Binding-site contacts:
Ligand atom C1 contacts residue LEU919 of chain 1.E at 4.2 Å (hydrophobic).
Ligand atom C2 contacts residue ASN714 of chain 1.E at 2.4 Å.
Ligand atom C6 contacts residue LEU919 of chain 1.E at 4.1 Å (hydrophobic).
Ligand atom C8 contacts residue ASN714 of chain 1.E at 4.4 Å.
Ligand atom C6 contacts residue GLN923 of chain 1.E at 4.1 Å.
Ligand atom C3 contacts residue ASN714 of chain 1.E at 3.8 Å.
Ligand atom C1 contacts residue ASN714 of chain 1.E at 1.4 Å.
Ligand atom N2 contacts residue ASN714 of chain 1.E at 2.9 Å (h-bond).
Ligand atom C5 contacts residue LEU919 of chain 1.E at 3.9 Å (hydrophobic).
Ligand atom O5 contacts residue ASN714 of chain 1.E at 2.3 Å (h-bond).
Ligand atom O5 contacts residue LEU919 of chain 1.E at 4.5 Å.
Ligand atom O5 contacts residue GLN923 of chain 1.E at 4.3 Å.
Ligand atom C7 contacts residue ASN714 of chain 1.E at 3.6 Å.
Ligand atom C5 contacts residue ASN714 of chain 1.E at 3.6 Å.
Ligand atom O5 contacts residue GLN1068 of chain 1.E at 4.3 Å.
Ligand atom C5 contacts residue GLN923 of chain 1.E at 4.4 Å.
Ligand atom O6 contacts residue GLN923 of chain 1.E at 4.3 Å.
Ligand atom O7 contacts residue GLN1068 of chain 1.E at 3.5 Å (h-bond).
Ligand atom C7 contacts residue GLN1068 of chain 1.E at 4.3 Å.
Ligand atom C4 contacts residue ASN714 of chain 1.E at 4.2 Å.
Ligand atom O7 contacts residue ASN714 of chain 1.E at 3.9 Å.
Ligand atom C1 contacts residue GLN1068 of chain 1.E at 4.4 Å.

Sequence of chain 1.E:
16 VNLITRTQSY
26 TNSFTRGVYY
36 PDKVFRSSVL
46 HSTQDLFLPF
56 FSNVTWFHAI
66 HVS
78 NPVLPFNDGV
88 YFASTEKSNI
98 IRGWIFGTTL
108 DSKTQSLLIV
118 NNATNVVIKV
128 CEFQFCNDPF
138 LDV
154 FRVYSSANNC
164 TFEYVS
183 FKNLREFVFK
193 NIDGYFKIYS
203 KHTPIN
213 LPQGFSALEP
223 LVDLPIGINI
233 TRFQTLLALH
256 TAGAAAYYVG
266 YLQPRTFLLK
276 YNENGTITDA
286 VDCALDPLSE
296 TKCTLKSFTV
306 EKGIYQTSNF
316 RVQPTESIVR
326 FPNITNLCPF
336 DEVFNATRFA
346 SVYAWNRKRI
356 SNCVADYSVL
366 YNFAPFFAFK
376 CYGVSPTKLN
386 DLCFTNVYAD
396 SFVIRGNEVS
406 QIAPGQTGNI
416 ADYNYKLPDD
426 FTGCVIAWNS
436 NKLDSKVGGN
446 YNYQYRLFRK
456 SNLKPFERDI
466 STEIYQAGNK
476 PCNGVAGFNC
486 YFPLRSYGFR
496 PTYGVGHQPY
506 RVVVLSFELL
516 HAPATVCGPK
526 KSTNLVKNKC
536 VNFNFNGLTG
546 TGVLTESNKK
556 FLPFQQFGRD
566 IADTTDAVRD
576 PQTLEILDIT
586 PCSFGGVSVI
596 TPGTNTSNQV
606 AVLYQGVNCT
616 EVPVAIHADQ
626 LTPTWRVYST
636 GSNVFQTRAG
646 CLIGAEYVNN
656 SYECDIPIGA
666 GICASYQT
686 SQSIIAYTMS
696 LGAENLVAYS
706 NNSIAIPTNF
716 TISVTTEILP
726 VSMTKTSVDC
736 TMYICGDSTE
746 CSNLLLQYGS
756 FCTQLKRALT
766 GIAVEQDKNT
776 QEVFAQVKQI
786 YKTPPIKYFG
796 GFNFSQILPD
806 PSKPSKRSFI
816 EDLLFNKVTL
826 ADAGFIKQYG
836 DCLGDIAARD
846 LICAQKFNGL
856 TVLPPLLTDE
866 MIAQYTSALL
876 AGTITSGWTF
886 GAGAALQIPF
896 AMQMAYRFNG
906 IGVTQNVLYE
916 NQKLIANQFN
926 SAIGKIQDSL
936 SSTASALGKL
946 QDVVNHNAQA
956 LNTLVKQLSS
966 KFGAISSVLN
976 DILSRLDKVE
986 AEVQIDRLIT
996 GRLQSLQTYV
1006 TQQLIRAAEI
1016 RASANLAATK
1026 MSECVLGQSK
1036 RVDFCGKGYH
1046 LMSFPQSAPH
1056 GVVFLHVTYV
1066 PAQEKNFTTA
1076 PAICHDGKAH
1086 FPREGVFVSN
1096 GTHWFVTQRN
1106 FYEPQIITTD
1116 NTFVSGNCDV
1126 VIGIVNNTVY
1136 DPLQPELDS

This small molecule binds to this protein.
Small molecule (SMILES): CC(=O)N[C@@H]1[C@@H](O)[C@H](O)[C@@H](CO)O[C@H]1O